This small molecule binds to this protein.
Small molecule (SMILES): CC(=O)N[C@@H]1[C@@H](O)[C@H](O)[C@@H](CO)O[C@H]1O

Binding-site contacts:
Ligand atom C1 contacts residue ASN17 of chain 1.C at 1.5 Å.
Ligand atom C1 contacts residue LEU123 of chain 1.C at 4.1 Å (hydrophobic).
Ligand atom O6 contacts residue LEU123 of chain 1.C at 4.3 Å.
Ligand atom O7 contacts residue THR34 of chain 1.C at 3.7 Å.
Ligand atom C7 contacts residue GLY15 of chain 1.C at 4.2 Å.
Ligand atom C5 contacts residue ASN17 of chain 1.C at 3.8 Å.
Ligand atom C8 contacts residue THR34 of chain 1.C at 4.0 Å.
Ligand atom C6 contacts residue LEU123 of chain 1.C at 3.9 Å (hydrophobic).
Ligand atom C3 contacts residue ASN17 of chain 1.C at 3.8 Å.
Ligand atom O5 contacts residue LEU123 of chain 1.C at 3.5 Å.
Ligand atom C2 contacts residue ASN17 of chain 1.C at 2.4 Å.
Ligand atom C8 contacts residue ALA36 of chain 1.C at 4.0 Å (hydrophobic).
Ligand atom C8 contacts residue THR35 of chain 1.C at 4.2 Å.
Ligand atom C7 contacts residue THR34 of chain 1.C at 4.2 Å.
Ligand atom C4 contacts residue ASN17 of chain 1.C at 4.3 Å.
Ligand atom C5 contacts residue LEU123 of chain 1.C at 4.4 Å (hydrophobic).
Ligand atom O5 contacts residue ASN17 of chain 1.C at 2.5 Å (h-bond).
Ligand atom N2 contacts residue GLY15 of chain 1.C at 3.5 Å (h-bond).
Ligand atom C7 contacts residue ASN17 of chain 1.C at 3.4 Å.
Ligand atom O5 contacts residue LYS9 of chain 1.C at 4.0 Å.
Ligand atom C1 contacts residue GLY15 of chain 1.C at 4.4 Å.
Ligand atom C2 contacts residue GLY15 of chain 1.C at 4.4 Å.
Ligand atom O6 contacts residue LYS9 of chain 1.C at 4.3 Å.
Ligand atom N2 contacts residue ASN17 of chain 1.C at 2.9 Å (h-bond).
Ligand atom O7 contacts residue ASN17 of chain 1.C at 3.5 Å (h-bond).
Ligand atom C8 contacts residue GLY15 of chain 1.C at 3.9 Å.

Sequence of chain 1.C:
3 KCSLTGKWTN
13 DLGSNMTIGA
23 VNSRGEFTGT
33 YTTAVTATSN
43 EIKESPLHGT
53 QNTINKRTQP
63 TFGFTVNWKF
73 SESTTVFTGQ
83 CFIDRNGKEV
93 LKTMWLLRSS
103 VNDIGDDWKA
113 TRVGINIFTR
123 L